This small molecule binds to this protein.
Small molecule (SMILES): O=C(O)[C@@H]1O[C@H](O[C@H]2[C@@H](OS(=O)(=O)O)O[C@@H](O)[C@H](NS(=O)(=O)O)[C@H]2O)[C@@H](OS(=O)(=O)O)[C@H](O)[C@@H]1O

Sequence of chain 10.D:
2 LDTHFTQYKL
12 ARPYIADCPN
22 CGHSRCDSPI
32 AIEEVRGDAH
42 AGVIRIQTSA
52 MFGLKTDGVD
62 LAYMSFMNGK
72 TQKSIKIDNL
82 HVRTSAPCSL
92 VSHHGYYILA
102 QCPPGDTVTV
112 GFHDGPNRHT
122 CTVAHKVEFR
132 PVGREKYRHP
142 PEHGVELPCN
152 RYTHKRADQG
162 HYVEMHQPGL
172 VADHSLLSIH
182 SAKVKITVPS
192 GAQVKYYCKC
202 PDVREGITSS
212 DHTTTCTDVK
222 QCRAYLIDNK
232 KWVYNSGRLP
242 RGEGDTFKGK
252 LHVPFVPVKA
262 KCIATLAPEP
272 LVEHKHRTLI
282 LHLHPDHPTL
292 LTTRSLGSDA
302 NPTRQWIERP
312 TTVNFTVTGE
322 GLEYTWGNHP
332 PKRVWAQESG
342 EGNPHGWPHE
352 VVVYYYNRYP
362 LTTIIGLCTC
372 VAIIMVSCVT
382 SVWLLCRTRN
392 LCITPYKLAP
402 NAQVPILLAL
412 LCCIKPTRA

Binding-site contacts:
Ligand atom O6A contacts residue HIS94 of chain 10.D at 3.2 Å (h-bond).
Ligand atom SAG contacts residue ARG157 of chain 10.D at 3.6 Å (salt-bridge).
Ligand atom O6B contacts residue LEU62 of chain 10.D at 4.0 Å.
Ligand atom C3 contacts residue LYS156 of chain 10.D at 4.0 Å.
Ligand atom O6A contacts residue LEU62 of chain 10.D at 3.4 Å.
Ligand atom O6A contacts residue SER93 of chain 10.D at 3.2 Å.
Ligand atom C3 contacts residue ARG157 of chain 10.D at 3.7 Å.
Ligand atom C6 contacts residue HIS155 of chain 10.D at 3.4 Å.
Ligand atom OAF contacts residue ALA158 of chain 10.D at 3.3 Å.
Ligand atom OAH contacts residue THR4 of chain 10.D at 3.7 Å.
Ligand atom O3 contacts residue ARG157 of chain 10.D at 3.3 Å (salt-bridge).
Ligand atom O5 contacts residue ARG157 of chain 10.D at 3.8 Å.
Ligand atom OAH contacts residue ARG157 of chain 10.D at 3.1 Å (salt-bridge).
Ligand atom SAG contacts residue THR4 of chain 10.D at 3.9 Å.
Ligand atom O6B contacts residue ARG157 of chain 10.D at 3.3 Å (salt-bridge).
Ligand atom OAF contacts residue ARG157 of chain 10.D at 2.8 Å (salt-bridge).
Ligand atom C3 contacts residue ALA158 of chain 10.D at 4.0 Å (hydrophobic).
Ligand atom C4 contacts residue LYS156 of chain 10.D at 4.0 Å.
Ligand atom O6B contacts residue LYS156 of chain 10.D at 3.3 Å.
Ligand atom OAH contacts residue ASP3 of chain 10.D at 4.0 Å.
Ligand atom O3 contacts residue LYS156 of chain 10.D at 3.0 Å.
Ligand atom O4 contacts residue HIS155 of chain 10.D at 3.5 Å (h-bond).
Ligand atom OAF contacts residue THR4 of chain 10.D at 2.9 Å (h-bond).
Ligand atom OAH contacts residue LEU2 of chain 10.D at 2.8 Å (h-bond).
Ligand atom C6 contacts residue LEU62 of chain 10.D at 3.5 Å (hydrophobic).
Ligand atom O5 contacts residue HIS155 of chain 10.D at 3.6 Å.
Ligand atom O6A contacts residue HIS155 of chain 10.D at 3.8 Å.
Ligand atom O6B contacts residue HIS94 of chain 10.D at 4.0 Å.
Ligand atom O5 contacts residue LYS156 of chain 10.D at 3.4 Å.
Ligand atom O6B contacts residue HIS155 of chain 10.D at 3.3 Å (h-bond).
Ligand atom C6 contacts residue SER93 of chain 10.D at 4.0 Å.
Ligand atom O4 contacts residue SER93 of chain 10.D at 3.0 Å (h-bond).
Ligand atom OBI contacts residue LYS156 of chain 10.D at 4.0 Å.
Ligand atom C2 contacts residue ALA158 of chain 10.D at 3.7 Å (hydrophobic).
Ligand atom C6 contacts residue HIS94 of chain 10.D at 3.9 Å.
Ligand atom O3 contacts residue ALA158 of chain 10.D at 3.0 Å (h-bond).
Ligand atom O5B contacts residue LYS156 of chain 10.D at 3.3 Å.
Ligand atom C5 contacts residue HIS155 of chain 10.D at 4.0 Å.
Ligand atom O4 contacts residue LYS156 of chain 10.D at 3.5 Å.
Ligand atom C5 contacts residue LEU62 of chain 10.D at 3.8 Å (hydrophobic).